Sequence of chain 1.C:
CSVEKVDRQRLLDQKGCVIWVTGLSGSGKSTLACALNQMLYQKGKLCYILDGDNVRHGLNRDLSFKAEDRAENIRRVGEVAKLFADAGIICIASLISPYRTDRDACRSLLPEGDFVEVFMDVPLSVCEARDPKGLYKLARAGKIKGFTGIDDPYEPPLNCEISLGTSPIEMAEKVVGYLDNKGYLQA

Binding-site contacts:
Ligand atom O2' contacts residue ASP62 of chain 1.C at 3.2 Å (salt-bridge).
Ligand atom O4' contacts residue ILE5 of chain 1.B at 3.6 Å.
Ligand atom O3B contacts residue ILE105 of chain 1.C at 3.6 Å.
Ligand atom O5' contacts residue ARG65 of chain 1.C at 3.5 Å (salt-bridge).
Ligand atom N6 contacts residue ARG79 of chain 1.C at 3.4 Å (salt-bridge).
Ligand atom O3' contacts residue ASP62 of chain 1.C at 2.8 Å (salt-bridge).
Ligand atom O1A contacts residue GLY61 of chain 1.C at 3.6 Å.
Ligand atom C2 contacts residue ILE105 of chain 1.C at 3.5 Å (hydrophobic).
Ligand atom O3' contacts residue LYS142 of chain 1.C at 3.6 Å (salt-bridge).
Ligand atom C2 contacts residue THR157 of chain 1.C at 3.5 Å.
Ligand atom C2 contacts residue ARG79 of chain 1.C at 3.5 Å.
Ligand atom O2B contacts residue PRO107 of chain 1.C at 3.2 Å.
Ligand atom C8 contacts residue ASN4 of chain 1.B at 3.3 Å.
Ligand atom C4 contacts residue PHE74 of chain 1.C at 3.5 Å (hydrophobic).
Ligand atom O2B contacts residue ARG79 of chain 1.C at 2.8 Å (salt-bridge).
Ligand atom N7 contacts residue PHE74 of chain 1.C at 3.4 Å.
Ligand atom O1A contacts residue ARG65 of chain 1.C at 3.0 Å (salt-bridge).
Ligand atom C2' contacts residue LEU144 of chain 1.C at 3.5 Å (hydrophobic).
Ligand atom O2' contacts residue LYS142 of chain 1.C at 3.0 Å (salt-bridge).
Ligand atom N1 contacts residue ARG79 of chain 1.C at 2.7 Å (salt-bridge).
Ligand atom C8 contacts residue PHE74 of chain 1.C at 3.3 Å (hydrophobic).
Ligand atom O2A contacts residue ILE105 of chain 1.C at 2.8 Å (h-bond).
Ligand atom O2' contacts residue LEU144 of chain 1.C at 3.3 Å.
Ligand atom O2A contacts residue LEU104 of chain 1.C at 3.3 Å.
Ligand atom C4' contacts residue ASP62 of chain 1.C at 3.4 Å.
Ligand atom O4' contacts residue PHE74 of chain 1.C at 3.2 Å.
Ligand atom C3' contacts residue ANP1 of chain 1.K at 3.6 Å.
Ligand atom O1A contacts residue ASN82 of chain 1.C at 2.8 Å (h-bond).
Ligand atom C6 contacts residue ARG79 of chain 1.C at 3.4 Å.
Ligand atom N3 contacts residue ILE105 of chain 1.C at 3.5 Å.
Ligand atom N6 contacts residue GLY155 of chain 1.C at 3.2 Å (h-bond).
Ligand atom O1B contacts residue ARG65 of chain 1.C at 2.9 Å (salt-bridge).
Ligand atom N9 contacts residue PHE74 of chain 1.C at 3.4 Å.
Ligand atom N1 contacts residue THR157 of chain 1.C at 3.5 Å (h-bond).
Ligand atom N6 contacts residue PHE156 of chain 1.C at 3.6 Å.
Ligand atom O3B contacts residue SER106 of chain 1.C at 2.8 Å (h-bond).
Ligand atom C1' contacts residue ASN4 of chain 1.B at 3.4 Å.
Ligand atom C6 contacts residue PHE156 of chain 1.C at 3.6 Å (hydrophobic).
Ligand atom O1B contacts residue ASN82 of chain 1.C at 2.9 Å (h-bond).
Ligand atom O3' contacts residue ANP1 of chain 1.K at 2.6 Å (h-bond).

The protein below binds the small molecule below.
Small molecule (SMILES): Nc1ncnc2c1ncn2[C@@H]1O[C@H](CO[P](=O)(O)OS(=O)(=O)O)[C@@H](O)[C@H]1O

Sequence of chain 1.B:
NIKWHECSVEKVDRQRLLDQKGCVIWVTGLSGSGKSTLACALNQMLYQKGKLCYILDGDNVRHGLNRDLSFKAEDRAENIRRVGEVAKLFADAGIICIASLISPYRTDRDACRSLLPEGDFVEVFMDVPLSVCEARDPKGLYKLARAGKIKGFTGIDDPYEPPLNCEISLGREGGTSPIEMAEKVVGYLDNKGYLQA